A small-molecule ligand and the protein it binds are described below.
Small molecule (SMILES): CC(=O)N[C@@H]1[C@@H](O)[C@H](O)[C@@H](CO)O[C@H]1O

Binding-site contacts:
Ligand atom O5 contacts residue ASN246 of chain 1.B at 2.4 Å (h-bond).
Ligand atom N2 contacts residue ASN246 of chain 1.B at 2.8 Å (h-bond).
Ligand atom C5 contacts residue TRP152 of chain 1.B at 3.9 Å (hydrophobic).
Ligand atom C3 contacts residue ASN246 of chain 1.B at 3.7 Å.
Ligand atom C5 contacts residue ASN246 of chain 1.B at 3.7 Å.
Ligand atom C7 contacts residue ASN246 of chain 1.B at 3.5 Å.
Ligand atom N2 contacts residue TRP152 of chain 1.B at 4.4 Å.
Ligand atom C1 contacts residue TRP152 of chain 1.B at 3.7 Å (hydrophobic).
Ligand atom C2 contacts residue ASN246 of chain 1.B at 2.4 Å.
Ligand atom O5 contacts residue TRP152 of chain 1.B at 4.0 Å.
Ligand atom C1 contacts residue ASN246 of chain 1.B at 1.4 Å.
Ligand atom O7 contacts residue ASN246 of chain 1.B at 3.5 Å (h-bond).
Ligand atom C4 contacts residue ASN246 of chain 1.B at 4.2 Å.
Ligand atom C6 contacts residue TRP152 of chain 1.B at 4.1 Å (hydrophobic).

Sequence of chain 1.B:
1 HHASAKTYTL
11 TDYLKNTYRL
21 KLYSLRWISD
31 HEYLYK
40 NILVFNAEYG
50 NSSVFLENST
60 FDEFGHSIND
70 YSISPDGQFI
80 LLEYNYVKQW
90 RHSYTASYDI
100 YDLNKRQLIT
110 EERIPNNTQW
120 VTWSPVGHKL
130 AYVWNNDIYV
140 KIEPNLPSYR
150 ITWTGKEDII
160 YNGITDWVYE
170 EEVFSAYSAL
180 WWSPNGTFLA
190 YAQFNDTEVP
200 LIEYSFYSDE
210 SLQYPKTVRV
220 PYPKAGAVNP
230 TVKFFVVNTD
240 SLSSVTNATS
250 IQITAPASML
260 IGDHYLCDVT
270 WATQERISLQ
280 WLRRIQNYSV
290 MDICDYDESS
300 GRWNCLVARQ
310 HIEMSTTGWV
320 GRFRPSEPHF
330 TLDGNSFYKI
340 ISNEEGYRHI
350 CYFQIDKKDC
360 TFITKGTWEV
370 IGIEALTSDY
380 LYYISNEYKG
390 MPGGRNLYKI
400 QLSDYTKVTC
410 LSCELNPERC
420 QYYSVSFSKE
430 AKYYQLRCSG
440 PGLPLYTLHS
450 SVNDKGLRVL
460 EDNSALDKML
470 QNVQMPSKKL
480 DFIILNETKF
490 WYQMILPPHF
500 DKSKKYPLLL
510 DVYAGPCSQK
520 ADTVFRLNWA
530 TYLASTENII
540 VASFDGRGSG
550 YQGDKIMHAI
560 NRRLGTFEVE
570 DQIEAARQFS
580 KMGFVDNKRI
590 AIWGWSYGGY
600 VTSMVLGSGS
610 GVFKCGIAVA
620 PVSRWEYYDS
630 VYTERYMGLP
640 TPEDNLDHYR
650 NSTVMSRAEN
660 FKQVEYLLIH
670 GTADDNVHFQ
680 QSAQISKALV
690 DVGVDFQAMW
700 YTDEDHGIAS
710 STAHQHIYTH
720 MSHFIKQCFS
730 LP